Sequence of chain 1.C:
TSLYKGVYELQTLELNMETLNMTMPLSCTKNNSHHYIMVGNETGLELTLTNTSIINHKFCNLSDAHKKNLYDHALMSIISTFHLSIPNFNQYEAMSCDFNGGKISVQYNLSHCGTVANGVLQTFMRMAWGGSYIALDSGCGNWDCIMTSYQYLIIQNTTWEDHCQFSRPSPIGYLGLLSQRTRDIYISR

A small-molecule ligand and the protein it binds are described below.
Small molecule (SMILES): CC(=O)N[C@H]1[C@H](O[C@H]2[C@H](O)[C@@H](NC(C)=O)CO[C@@H]2CO)O[C@H](CO)[C@@H](O)[C@@H]1O

Binding-site contacts:
Ligand atom O5 contacts residue LYS161 of chain 1.C at 3.9 Å.
Ligand atom N2 contacts residue ASN224 of chain 1.C at 3.0 Å (h-bond).
Ligand atom C2 contacts residue ASN224 of chain 1.C at 2.5 Å.
Ligand atom C6 contacts residue LYS161 of chain 1.C at 4.1 Å.
Ligand atom C8 contacts residue THR225 of chain 1.C at 3.8 Å.
Ligand atom C5 contacts residue LYS161 of chain 1.C at 3.7 Å.
Ligand atom O5 contacts residue ASN224 of chain 1.C at 2.4 Å (h-bond).
Ligand atom C4 contacts residue ASN224 of chain 1.C at 4.2 Å.
Ligand atom C6 contacts residue GLY159 of chain 1.C at 3.9 Å.
Ligand atom C7 contacts residue GLY159 of chain 1.C at 4.3 Å.
Ligand atom O7 contacts residue ASN224 of chain 1.C at 4.2 Å.
Ligand atom C7 contacts residue THR225 of chain 1.C at 4.3 Å.
Ligand atom C8 contacts residue GLY159 of chain 1.C at 3.2 Å.
Ligand atom C1 contacts residue ASN224 of chain 1.C at 1.4 Å.
Ligand atom C7 contacts residue ASN224 of chain 1.C at 3.2 Å.
Ligand atom C1 contacts residue LYS161 of chain 1.C at 3.8 Å.
Ligand atom C8 contacts residue ASN224 of chain 1.C at 3.1 Å.
Ligand atom C5 contacts residue ASN224 of chain 1.C at 3.7 Å.
Ligand atom C6 contacts residue GLY160 of chain 1.C at 4.5 Å.
Ligand atom C3 contacts residue ASN224 of chain 1.C at 3.8 Å.
Ligand atom C2 contacts residue LYS161 of chain 1.C at 4.3 Å.
Ligand atom N2 contacts residue LYS161 of chain 1.C at 3.9 Å.
Ligand atom C3 contacts residue LYS161 of chain 1.C at 4.0 Å.
Ligand atom O7 contacts residue THR226 of chain 1.C at 4.4 Å.